The protein below binds the small molecule below.
Small molecule (SMILES): Nc1ncnc2c1ncn2[C@H]1C[C@H](O)[C@@H](CO[P](=O)(O)OP(=O)(O)O)O1

Binding-site contacts:
Ligand atom N3 contacts residue ILE343 of chain 1.B at 3.6 Å.
Ligand atom PB contacts residue THR64 of chain 1.B at 3.4 Å.
Ligand atom C5 contacts residue VAL61 of chain 1.B at 3.3 Å (hydrophobic).
Ligand atom C5' contacts residue ARG393 of chain 1.B at 3.7 Å.
Ligand atom C6 contacts residue ILE17 of chain 1.B at 3.4 Å (hydrophobic).
Ligand atom N6 contacts residue ILE17 of chain 1.B at 3.4 Å.
Ligand atom PB contacts residue ARG393 of chain 1.B at 3.7 Å.
Ligand atom N7 contacts residue GLY62 of chain 1.B at 3.3 Å (h-bond).
Ligand atom C5 contacts residue ILE343 of chain 1.B at 3.8 Å (hydrophobic).
Ligand atom N7 contacts residue LEU335 of chain 1.B at 3.8 Å.
Ligand atom O2B contacts residue VAL61 of chain 1.B at 3.0 Å (h-bond).
Ligand atom O2B contacts residue THR59 of chain 1.B at 3.6 Å.
Ligand atom O3B contacts residue THR64 of chain 1.B at 2.8 Å (h-bond).
Ligand atom O1A contacts residue GLY62 of chain 1.B at 3.5 Å.
Ligand atom O2B contacts residue ARG393 of chain 1.B at 3.8 Å.
Ligand atom O1A contacts residue GLU65 of chain 1.B at 2.9 Å (salt-bridge).
Ligand atom O3B contacts residue ARG393 of chain 1.B at 3.6 Å (salt-bridge).
Ligand atom C6 contacts residue ILE343 of chain 1.B at 3.6 Å (hydrophobic).
Ligand atom O1A contacts residue THR64 of chain 1.B at 3.6 Å.
Ligand atom N6 contacts residue VAL61 of chain 1.B at 2.9 Å (h-bond).
Ligand atom C6 contacts residue VAL61 of chain 1.B at 3.5 Å (hydrophobic).
Ligand atom N1 contacts residue ILE18 of chain 1.B at 2.7 Å (h-bond).
Ligand atom O1B contacts residue GLY62 of chain 1.B at 3.3 Å.
Ligand atom O2B contacts residue GLY60 of chain 1.B at 2.6 Å (h-bond).
Ligand atom C2 contacts residue HIS16 of chain 1.B at 3.8 Å.
Ligand atom C2 contacts residue ILE18 of chain 1.B at 3.5 Å (hydrophobic).
Ligand atom O1B contacts residue THR64 of chain 1.B at 2.7 Å (h-bond).
Ligand atom C2 contacts residue ILE343 of chain 1.B at 3.6 Å (hydrophobic).
Ligand atom N1 contacts residue ILE343 of chain 1.B at 3.6 Å.
Ligand atom N6 contacts residue ILE18 of chain 1.B at 2.6 Å (h-bond).
Ligand atom N1 contacts residue ILE17 of chain 1.B at 3.4 Å.
Ligand atom N7 contacts residue VAL61 of chain 1.B at 2.7 Å (h-bond).
Ligand atom O3A contacts residue ARG393 of chain 1.B at 3.0 Å (salt-bridge).
Ligand atom C8 contacts residue ALA392 of chain 1.B at 3.8 Å (hydrophobic).
Ligand atom O1B contacts residue LYS63 of chain 1.B at 3.0 Å (salt-bridge).
Ligand atom C2 contacts residue ILE17 of chain 1.B at 3.8 Å (hydrophobic).
Ligand atom C6 contacts residue ILE18 of chain 1.B at 3.6 Å (hydrophobic).
Ligand atom O2B contacts residue LYS63 of chain 1.B at 3.0 Å (salt-bridge).
Ligand atom C8 contacts residue VAL61 of chain 1.B at 3.6 Å (hydrophobic).
Ligand atom C2' contacts residue GLU65 of chain 1.B at 3.7 Å.

Sequence of chain 1.B:
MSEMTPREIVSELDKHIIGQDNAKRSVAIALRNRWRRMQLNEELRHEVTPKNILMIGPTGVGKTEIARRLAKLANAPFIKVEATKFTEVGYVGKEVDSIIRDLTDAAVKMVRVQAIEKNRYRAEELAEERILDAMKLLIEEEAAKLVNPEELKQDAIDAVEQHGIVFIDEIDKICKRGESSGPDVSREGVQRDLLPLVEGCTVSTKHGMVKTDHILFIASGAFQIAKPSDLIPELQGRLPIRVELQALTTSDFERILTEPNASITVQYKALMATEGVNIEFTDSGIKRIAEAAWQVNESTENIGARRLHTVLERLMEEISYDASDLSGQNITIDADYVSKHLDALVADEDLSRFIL